A small-molecule ligand and the protein it binds are described below.
Small molecule (SMILES): CC(=O)N[C@@H]1[C@@H](O)[C@H](O)[C@@H](CO)O[C@H]1O

Binding-site contacts:
Ligand atom O5 contacts residue ASN30 of chain 1.A at 2.3 Å (h-bond).
Ligand atom C1 contacts residue ASN30 of chain 1.A at 1.4 Å.
Ligand atom N2 contacts residue GLY26 of chain 1.A at 4.4 Å.
Ligand atom O3 contacts residue VAL54 of chain 1.A at 3.8 Å.
Ligand atom C7 contacts residue PHE25 of chain 1.A at 4.3 Å (hydrophobic).
Ligand atom C2 contacts residue ASN30 of chain 1.A at 2.5 Å.
Ligand atom O7 contacts residue PHE25 of chain 1.A at 4.3 Å.
Ligand atom C8 contacts residue PHE29 of chain 1.A at 3.9 Å (hydrophobic).
Ligand atom C3 contacts residue ASN30 of chain 1.A at 3.8 Å.
Ligand atom O7 contacts residue GLY26 of chain 1.A at 3.3 Å.
Ligand atom C7 contacts residue ASN30 of chain 1.A at 3.8 Å.
Ligand atom C7 contacts residue VAL54 of chain 1.A at 4.5 Å (hydrophobic).
Ligand atom C4 contacts residue ASN30 of chain 1.A at 4.2 Å.
Ligand atom C7 contacts residue GLY26 of chain 1.A at 3.6 Å.
Ligand atom C8 contacts residue LEU55 of chain 1.A at 3.7 Å (hydrophobic).
Ligand atom C8 contacts residue PHE25 of chain 1.A at 3.7 Å (hydrophobic).
Ligand atom C5 contacts residue ASN30 of chain 1.A at 3.6 Å.
Ligand atom C8 contacts residue VAL54 of chain 1.A at 4.5 Å (hydrophobic).
Ligand atom C8 contacts residue GLY26 of chain 1.A at 3.6 Å.
Ligand atom N2 contacts residue ASN30 of chain 1.A at 2.9 Å (h-bond).
Ligand atom O7 contacts residue ASN30 of chain 1.A at 4.1 Å.

Sequence of chain 1.A:
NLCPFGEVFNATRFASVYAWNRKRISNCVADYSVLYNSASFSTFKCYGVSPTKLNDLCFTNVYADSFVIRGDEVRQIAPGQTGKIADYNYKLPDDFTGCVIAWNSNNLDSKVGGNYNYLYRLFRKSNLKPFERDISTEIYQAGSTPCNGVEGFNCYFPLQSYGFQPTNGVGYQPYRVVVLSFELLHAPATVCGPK